Binding-site contacts:
Ligand atom O01 contacts residue PHE280 of chain 1.A at 3.1 Å.
Ligand atom C04 contacts residue ASN193 of chain 1.A at 4.1 Å.
Ligand atom C04 contacts residue PHE280 of chain 1.A at 3.5 Å (hydrophobic).
Ligand atom C15 contacts residue PHE280 of chain 1.A at 3.3 Å (hydrophobic).
Ligand atom C05 contacts residue PHE280 of chain 1.A at 2.7 Å (hydrophobic).
Ligand atom C03 contacts residue LEU192 of chain 1.A at 4.2 Å (hydrophobic).
Ligand atom C14 contacts residue ILE281 of chain 1.A at 4.3 Å (hydrophobic).
Ligand atom C06 contacts residue PHE280 of chain 1.A at 2.6 Å (hydrophobic).
Ligand atom C15 contacts residue PHE196 of chain 1.A at 2.7 Å (hydrophobic).
Ligand atom C08 contacts residue PHE196 of chain 1.A at 3.6 Å (hydrophobic).
Ligand atom N07 contacts residue PHE280 of chain 1.A at 3.1 Å.
Ligand atom O13 contacts residue ILE281 of chain 1.A at 2.5 Å.
Ligand atom O01 contacts residue PHE196 of chain 1.A at 2.2 Å.
Ligand atom C16 contacts residue PHE280 of chain 1.A at 2.5 Å (hydrophobic).
Ligand atom C02 contacts residue GLY277 of chain 1.A at 4.4 Å.
Ligand atom C04 contacts residue PHE196 of chain 1.A at 2.1 Å (hydrophobic).
Ligand atom C12 contacts residue ILE281 of chain 1.A at 3.6 Å (hydrophobic).
Ligand atom C04 contacts residue LEU192 of chain 1.A at 4.2 Å (hydrophobic).
Ligand atom C14 contacts residue PHE280 of chain 1.A at 3.9 Å (hydrophobic).
Ligand atom C15 contacts residue ILE281 of chain 1.A at 4.1 Å (hydrophobic).
Ligand atom O01 contacts residue GLY277 of chain 1.A at 3.3 Å (h-bond).
Ligand atom C02 contacts residue PHE196 of chain 1.A at 1.7 Å (hydrophobic).
Ligand atom O01 contacts residue ILE281 of chain 1.A at 4.3 Å.
Ligand atom C08 contacts residue PHE280 of chain 1.A at 3.9 Å (hydrophobic).
Ligand atom C03 contacts residue PHE196 of chain 1.A at 2.2 Å (hydrophobic).
Ligand atom C02 contacts residue PHE280 of chain 1.A at 2.8 Å (hydrophobic).
Ligand atom C03 contacts residue PHE280 of chain 1.A at 3.0 Å (hydrophobic).
Ligand atom C16 contacts residue PHE196 of chain 1.A at 1.8 Å (hydrophobic).
Ligand atom N07 contacts residue PHE196 of chain 1.A at 2.8 Å.
Ligand atom C14 contacts residue PHE196 of chain 1.A at 3.7 Å (hydrophobic).
Ligand atom C06 contacts residue PHE196 of chain 1.A at 2.1 Å (hydrophobic).
Ligand atom C05 contacts residue PHE196 of chain 1.A at 2.2 Å (hydrophobic).

This small molecule binds to this protein.
Small molecule (SMILES): O=C1CCCc2nc3c(cc21)C(=O)CCC3

Sequence of chain 1.A:
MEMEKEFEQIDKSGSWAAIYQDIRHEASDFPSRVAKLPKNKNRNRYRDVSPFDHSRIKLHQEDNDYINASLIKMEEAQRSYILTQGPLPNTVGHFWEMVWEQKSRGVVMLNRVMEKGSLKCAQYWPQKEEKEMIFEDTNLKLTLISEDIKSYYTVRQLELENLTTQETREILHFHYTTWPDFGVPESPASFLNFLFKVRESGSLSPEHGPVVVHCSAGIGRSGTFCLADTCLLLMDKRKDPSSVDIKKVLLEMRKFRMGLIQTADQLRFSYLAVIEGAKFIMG